The small molecule below binds the protein below.
Small molecule (SMILES): CC(=O)N[C@@H]1[C@@H](O)[C@H](O)[C@@H](CO)O[C@H]1O

Sequence of chain 1.C:
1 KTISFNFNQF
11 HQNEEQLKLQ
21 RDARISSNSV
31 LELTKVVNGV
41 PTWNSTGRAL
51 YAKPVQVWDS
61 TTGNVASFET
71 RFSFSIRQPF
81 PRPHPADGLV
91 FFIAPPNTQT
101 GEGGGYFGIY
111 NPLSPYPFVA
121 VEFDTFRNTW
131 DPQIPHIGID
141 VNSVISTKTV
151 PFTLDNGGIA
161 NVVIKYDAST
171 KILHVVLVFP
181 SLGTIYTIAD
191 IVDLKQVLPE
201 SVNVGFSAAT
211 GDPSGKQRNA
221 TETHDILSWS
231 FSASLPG

Binding-site contacts:
Ligand atom O7 contacts residue PRO213 of chain 1.C at 4.1 Å.
Ligand atom O5 contacts residue ASN44 of chain 1.C at 2.4 Å (h-bond).
Ligand atom C4 contacts residue ASN44 of chain 1.C at 4.2 Å.
Ligand atom C2 contacts residue ASN44 of chain 1.C at 2.5 Å.
Ligand atom O7 contacts residue ASN44 of chain 1.C at 3.5 Å (h-bond).
Ligand atom C1 contacts residue ASN44 of chain 1.C at 1.4 Å.
Ligand atom N2 contacts residue ASN44 of chain 1.C at 2.9 Å (h-bond).
Ligand atom C7 contacts residue ASN44 of chain 1.C at 3.6 Å.
Ligand atom C5 contacts residue ASN44 of chain 1.C at 3.7 Å.
Ligand atom N2 contacts residue PRO213 of chain 1.C at 4.0 Å.
Ligand atom O7 contacts residue TRP43 of chain 1.C at 4.3 Å.
Ligand atom C3 contacts residue ASN44 of chain 1.C at 3.8 Å.
Ligand atom C7 contacts residue PRO213 of chain 1.C at 4.2 Å (hydrophobic).
Ligand atom O6 contacts residue ARG21 of chain 1.C at 4.2 Å.